The protein below binds the small molecule below.
Small molecule (SMILES): O=C(N[C@H](Cc1ccccc1)[C@H](O)C(=O)NCc1nccs1)c1ccccc1

Sequence of chain 2.A:
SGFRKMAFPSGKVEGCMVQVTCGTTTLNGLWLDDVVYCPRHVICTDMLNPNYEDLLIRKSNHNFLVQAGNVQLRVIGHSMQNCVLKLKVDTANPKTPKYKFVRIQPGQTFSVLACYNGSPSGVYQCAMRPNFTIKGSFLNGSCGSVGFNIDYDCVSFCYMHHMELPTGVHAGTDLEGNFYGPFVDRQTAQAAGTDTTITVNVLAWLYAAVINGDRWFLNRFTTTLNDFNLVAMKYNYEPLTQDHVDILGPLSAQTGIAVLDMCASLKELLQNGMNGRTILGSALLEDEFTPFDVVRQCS

Sequence of chain 1.A:
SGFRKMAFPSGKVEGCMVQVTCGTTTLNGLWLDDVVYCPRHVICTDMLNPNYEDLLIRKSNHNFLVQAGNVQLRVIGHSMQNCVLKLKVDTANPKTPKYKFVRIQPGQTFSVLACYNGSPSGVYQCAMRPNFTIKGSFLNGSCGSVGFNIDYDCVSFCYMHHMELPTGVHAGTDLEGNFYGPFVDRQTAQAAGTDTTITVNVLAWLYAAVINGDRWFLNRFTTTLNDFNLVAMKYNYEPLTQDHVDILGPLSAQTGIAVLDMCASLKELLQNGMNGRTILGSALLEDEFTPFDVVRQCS

Binding-site contacts:
Ligand atom C24 contacts residue ASN142 of chain 2.A at 3.7 Å.
Ligand atom N18 contacts residue SER144 of chain 2.A at 3.4 Å (h-bond).
Ligand atom C19 contacts residue GLU166 of chain 2.A at 3.4 Å.
Ligand atom N18 contacts residue GLU166 of chain 2.A at 3.8 Å.
Ligand atom N18 contacts residue PHE140 of chain 2.A at 3.6 Å.
Ligand atom C10 contacts residue THR26 of chain 2.A at 3.5 Å.
Ligand atom C28 contacts residue ASN142 of chain 2.A at 3.2 Å.
Ligand atom C11 contacts residue THR26 of chain 2.A at 3.1 Å.
Ligand atom N15 contacts residue CYS145 of chain 2.A at 3.1 Å.
Ligand atom C14 contacts residue HIS164 of chain 2.A at 3.9 Å.
Ligand atom N15 contacts residue HIS164 of chain 2.A at 2.7 Å (h-bond).
Ligand atom O22 contacts residue CYS145 of chain 2.A at 2.9 Å (h-bond).
Ligand atom C26 contacts residue ASN142 of chain 2.A at 3.7 Å.
Ligand atom N18 contacts residue LEU141 of chain 2.A at 3.8 Å.
Ligand atom C04 contacts residue CYS145 of chain 2.A at 2.7 Å (hydrophobic).
Ligand atom C27 contacts residue ASN142 of chain 2.A at 3.4 Å.
Ligand atom O22 contacts residue GLY143 of chain 2.A at 3.0 Å (h-bond).
Ligand atom C05 contacts residue CYS145 of chain 2.A at 3.1 Å (hydrophobic).
Ligand atom C12 contacts residue CYS145 of chain 2.A at 1.8 Å (hydrophobic).
Ligand atom O13 contacts residue HIS41 of chain 2.A at 2.5 Å (h-bond).
Ligand atom C16 contacts residue HIS164 of chain 2.A at 3.3 Å.
Ligand atom C16 contacts residue SER144 of chain 2.A at 3.6 Å.
Ligand atom C20 contacts residue ASN142 of chain 2.A at 3.5 Å.
Ligand atom N18 contacts residue HIS163 of chain 2.A at 3.3 Å (h-bond).
Ligand atom C19 contacts residue PHE140 of chain 2.A at 3.4 Å (hydrophobic).
Ligand atom O13 contacts residue CYS145 of chain 2.A at 2.7 Å (h-bond).
Ligand atom C17 contacts residue SER144 of chain 2.A at 3.7 Å.
Ligand atom C12 contacts residue HIS41 of chain 2.A at 3.4 Å.
Ligand atom O13 contacts residue HIS164 of chain 2.A at 3.3 Å (h-bond).
Ligand atom C16 contacts residue HIS163 of chain 2.A at 3.2 Å.
Ligand atom C20 contacts residue LEU141 of chain 2.A at 3.7 Å (hydrophobic).
Ligand atom O01 contacts residue GLY143 of chain 2.A at 3.2 Å (h-bond).
Ligand atom C23 contacts residue ASN142 of chain 2.A at 3.4 Å.
Ligand atom C06 contacts residue THR25 of chain 2.A at 3.8 Å.
Ligand atom C14 contacts residue CYS145 of chain 2.A at 2.5 Å (hydrophobic).
Ligand atom C17 contacts residue HIS163 of chain 2.A at 3.7 Å.
Ligand atom C25 contacts residue ASN142 of chain 2.A at 3.9 Å.
Ligand atom C19 contacts residue LEU141 of chain 2.A at 3.6 Å (hydrophobic).
Ligand atom O01 contacts residue ASN142 of chain 2.A at 3.6 Å.
Ligand atom O22 contacts residue SER144 of chain 2.A at 3.2 Å (h-bond).